Sequence of chain 1.D:
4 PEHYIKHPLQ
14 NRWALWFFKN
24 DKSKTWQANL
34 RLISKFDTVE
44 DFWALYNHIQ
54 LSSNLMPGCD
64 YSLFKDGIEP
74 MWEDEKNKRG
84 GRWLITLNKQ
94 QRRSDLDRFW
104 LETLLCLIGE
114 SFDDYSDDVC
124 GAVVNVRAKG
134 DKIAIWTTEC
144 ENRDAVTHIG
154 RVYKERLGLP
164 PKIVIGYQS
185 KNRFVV

Binding-site contacts:
Ligand atom C5 contacts residue TRP29 of chain 1.D at 3.5 Å (hydrophobic).
Ligand atom CM2 contacts residue TRP29 of chain 1.D at 4.3 Å (hydrophobic).
Ligand atom N2 contacts residue TRP29 of chain 1.D at 4.2 Å.
Ligand atom N3 contacts residue TRP29 of chain 1.D at 3.6 Å.
Ligand atom C6 contacts residue GLU76 of chain 1.D at 4.0 Å.
Ligand atom OC2 contacts residue ASN128 of chain 1.D at 4.3 Å.
Ligand atom C6 contacts residue TRP29 of chain 1.D at 3.5 Å (hydrophobic).
Ligand atom SEB contacts residue ASN128 of chain 1.D at 4.0 Å.
Ligand atom C2 contacts residue TRP29 of chain 1.D at 3.6 Å (hydrophobic).
Ligand atom N2 contacts residue GLN30 of chain 1.D at 4.4 Å.
Ligand atom C8 contacts residue TRP29 of chain 1.D at 3.4 Å (hydrophobic).
Ligand atom PC contacts residue ARG130 of chain 1.D at 4.5 Å.
Ligand atom N1 contacts residue MET74 of chain 1.D at 4.1 Å.
Ligand atom N1 contacts residue TRP75 of chain 1.D at 4.2 Å.
Ligand atom SEB contacts residue ARG130 of chain 1.D at 4.3 Å.
Ligand atom C6 contacts residue TRP75 of chain 1.D at 4.0 Å (hydrophobic).
Ligand atom OC1 contacts residue ARG130 of chain 1.D at 3.1 Å (salt-bridge).
Ligand atom N9 contacts residue TRP29 of chain 1.D at 3.5 Å (h-bond).
Ligand atom C1' contacts residue TRP29 of chain 1.D at 3.4 Å (hydrophobic).
Ligand atom C6 contacts residue MET74 of chain 1.D at 4.2 Å (hydrophobic).
Ligand atom N1 contacts residue TRP29 of chain 1.D at 3.6 Å.
Ligand atom CM7 contacts residue TRP29 of chain 1.D at 3.6 Å (hydrophobic).
Ligand atom O6 contacts residue MET74 of chain 1.D at 3.2 Å.
Ligand atom PB contacts residue ARG130 of chain 1.D at 4.4 Å.
Ligand atom O6 contacts residue TRP75 of chain 1.D at 3.0 Å (h-bond).
Ligand atom N7 contacts residue TRP29 of chain 1.D at 3.4 Å.
Ligand atom C4 contacts residue TRP29 of chain 1.D at 3.4 Å (hydrophobic).
Ligand atom C2 contacts residue GLU76 of chain 1.D at 3.7 Å.
Ligand atom OB contacts residue ARG130 of chain 1.D at 3.2 Å (salt-bridge).
Ligand atom O6 contacts residue TRP29 of chain 1.D at 3.6 Å.
Ligand atom N2 contacts residue GLU76 of chain 1.D at 2.8 Å (salt-bridge).
Ligand atom O6 contacts residue PRO73 of chain 1.D at 4.2 Å.
Ligand atom O4' contacts residue TRP29 of chain 1.D at 3.5 Å.
Ligand atom N1 contacts residue GLU76 of chain 1.D at 3.0 Å (salt-bridge).
Ligand atom O6 contacts residue GLU76 of chain 1.D at 4.0 Å.

The protein below binds the small molecule below.
Small molecule (SMILES): CO[C@@H]1[C@H](O)[C@@H](COP(=O)(O)O[P](=O)([SeH])OP(=O)(O)O)O[C@H]1n1c[n+](C)c2c(=O)[nH]c(N)nc21